Sequence of chain 2.B:
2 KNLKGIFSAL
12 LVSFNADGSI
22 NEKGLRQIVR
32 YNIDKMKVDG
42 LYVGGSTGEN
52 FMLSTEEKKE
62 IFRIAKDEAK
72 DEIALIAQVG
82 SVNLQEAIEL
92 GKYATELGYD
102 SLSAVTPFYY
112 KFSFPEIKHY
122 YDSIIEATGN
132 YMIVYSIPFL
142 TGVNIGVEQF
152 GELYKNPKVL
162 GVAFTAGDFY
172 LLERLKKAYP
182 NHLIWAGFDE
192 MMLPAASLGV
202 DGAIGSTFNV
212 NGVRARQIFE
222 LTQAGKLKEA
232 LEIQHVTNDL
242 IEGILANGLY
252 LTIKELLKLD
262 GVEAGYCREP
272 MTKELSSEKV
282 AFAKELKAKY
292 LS

Binding-site contacts:
Ligand atom C11 contacts residue TYR251 of chain 2.B at 3.7 Å (hydrophobic).
Ligand atom O6 contacts residue GLY206 of chain 2.B at 3.3 Å.
Ligand atom O1B contacts residue SER47 of chain 2.B at 3.1 Å (h-bond).
Ligand atom O10 contacts residue THR48 of chain 2.B at 3.3 Å (h-bond).
Ligand atom O4 contacts residue THR166 of chain 2.B at 2.9 Å (h-bond).
Ligand atom O4 contacts residue GLY188 of chain 2.B at 2.7 Å (h-bond).
Ligand atom O1B contacts residue THR48 of chain 2.B at 2.9 Å (h-bond).
Ligand atom C6 contacts residue ASP190 of chain 2.B at 3.6 Å.
Ligand atom O1B contacts residue ALA10 of chain 2.B at 3.4 Å.
Ligand atom C9 contacts residue GLU191 of chain 2.B at 3.4 Å.
Ligand atom O6 contacts residue ASP190 of chain 2.B at 2.7 Å (salt-bridge).
Ligand atom C1 contacts residue THR48 of chain 2.B at 2.9 Å.
Ligand atom O1B contacts residue GLY46 of chain 2.B at 3.4 Å.
Ligand atom O7 contacts residue LEU250 of chain 2.B at 3.5 Å.
Ligand atom O9 contacts residue GLU191 of chain 2.B at 2.8 Å (salt-bridge).
Ligand atom C6 contacts residue GLY188 of chain 2.B at 3.3 Å.
Ligand atom O2 contacts residue TYR136 of chain 2.B at 2.6 Å (h-bond).
Ligand atom O2 contacts residue THR166 of chain 2.B at 3.5 Å (h-bond).
Ligand atom C3 contacts residue ALA10 of chain 2.B at 3.7 Å (hydrophobic).
Ligand atom O1B contacts residue TYR136 of chain 2.B at 3.7 Å.
Ligand atom C7 contacts residue SER207 of chain 2.B at 3.5 Å.
Ligand atom C10 contacts residue TYR251 of chain 2.B at 3.5 Å (hydrophobic).
Ligand atom C8 contacts residue GLU191 of chain 2.B at 3.5 Å.
Ligand atom O1A contacts residue SER47 of chain 2.B at 2.8 Å.
Ligand atom O1A contacts residue TYR136 of chain 2.B at 3.3 Å (h-bond).
Ligand atom O8 contacts residue PHE189 of chain 2.B at 3.5 Å.
Ligand atom O6 contacts residue SER207 of chain 2.B at 2.8 Å (h-bond).
Ligand atom O7 contacts residue SER207 of chain 2.B at 2.6 Å (h-bond).
Ligand atom C11 contacts residue ILE138 of chain 2.B at 3.7 Å (hydrophobic).
Ligand atom C1 contacts residue SER47 of chain 2.B at 3.5 Å.
Ligand atom C4 contacts residue GLY188 of chain 2.B at 3.3 Å.
Ligand atom O8 contacts residue ASP190 of chain 2.B at 3.0 Å (salt-bridge).
Ligand atom O6 contacts residue GLY188 of chain 2.B at 3.6 Å (h-bond).
Ligand atom O10 contacts residue TYR251 of chain 2.B at 2.7 Å (h-bond).
Ligand atom C1 contacts residue TYR136 of chain 2.B at 3.3 Å (hydrophobic).
Ligand atom C8 contacts residue SER207 of chain 2.B at 3.7 Å.
Ligand atom O1A contacts residue THR48 of chain 2.B at 2.6 Å (h-bond).
Ligand atom C4 contacts residue ILE205 of chain 2.B at 3.5 Å (hydrophobic).
Ligand atom O8 contacts residue GLU191 of chain 2.B at 2.5 Å (salt-bridge).
Ligand atom C2 contacts residue TYR136 of chain 2.B at 3.3 Å (hydrophobic).

The small molecule below binds the protein below.
Small molecule (SMILES): CC(=O)N[C@@H]([C@@H](O)[C@H](O)[C@H](O)CO)[C@@H](O)CC(=O)C(=O)O